Sequence of chain 2.J:
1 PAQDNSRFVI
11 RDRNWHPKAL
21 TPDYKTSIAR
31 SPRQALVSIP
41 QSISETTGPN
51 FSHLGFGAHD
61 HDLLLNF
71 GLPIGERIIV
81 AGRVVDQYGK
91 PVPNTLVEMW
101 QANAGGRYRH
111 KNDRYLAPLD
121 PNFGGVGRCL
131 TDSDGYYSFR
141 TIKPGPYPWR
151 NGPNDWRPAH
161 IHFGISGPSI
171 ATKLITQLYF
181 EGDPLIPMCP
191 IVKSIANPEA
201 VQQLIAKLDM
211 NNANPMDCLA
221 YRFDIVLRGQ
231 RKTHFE

The small molecule below binds the protein below.
Small molecule (SMILES): O=C(O)c1cc[n+]([O-])c(O)c1

Binding-site contacts:
Ligand atom O3 contacts residue FE1 of chain 2.Z at 2.5 Å.
Ligand atom C7 contacts residue TYR24 of chain 2.J at 3.7 Å (hydrophobic).
Ligand atom C3 contacts residue ARG157 of chain 2.J at 4.0 Å.
Ligand atom C2 contacts residue ARG157 of chain 2.J at 3.3 Å.
Ligand atom C2 contacts residue FE1 of chain 2.Z at 3.1 Å.
Ligand atom N1 contacts residue CYN1 of chain 2.Y at 3.2 Å.
Ligand atom C6 contacts residue CYN1 of chain 2.Y at 3.7 Å.
Ligand atom C7 contacts residue ILE191 of chain 2.J at 4.0 Å (hydrophobic).
Ligand atom O3 contacts residue HIS162 of chain 2.J at 3.3 Å.
Ligand atom C6 contacts residue TYR147 of chain 2.J at 3.4 Å (hydrophobic).
Ligand atom C6 contacts residue ARG157 of chain 2.J at 3.9 Å.
Ligand atom O1 contacts residue ARG133 of chain 2.I at 3.6 Å.
Ligand atom O2 contacts residue TRP149 of chain 2.J at 3.3 Å.
Ligand atom N1 contacts residue ARG157 of chain 2.J at 3.7 Å.
Ligand atom O4 contacts residue ARG157 of chain 2.J at 3.7 Å.
Ligand atom O4 contacts residue HIS160 of chain 2.J at 3.2 Å (h-bond).
Ligand atom C7 contacts residue PRO15 of chain 2.I at 3.6 Å (hydrophobic).
Ligand atom C2 contacts residue CYN1 of chain 2.Y at 3.2 Å.
Ligand atom C7 contacts residue ARG133 of chain 2.I at 3.9 Å.
Ligand atom O3 contacts residue ARG157 of chain 2.J at 2.7 Å (salt-bridge).
Ligand atom O4 contacts residue TYR108 of chain 2.J at 3.2 Å (h-bond).
Ligand atom O4 contacts residue TYR147 of chain 2.J at 3.8 Å.
Ligand atom C7 contacts residue TRP149 of chain 2.J at 3.7 Å (hydrophobic).
Ligand atom O4 contacts residue FE1 of chain 2.Z at 2.1 Å.
Ligand atom C4 contacts residue PRO15 of chain 2.I at 3.3 Å (hydrophobic).
Ligand atom O4 contacts residue CYN1 of chain 2.Y at 3.0 Å.
Ligand atom C5 contacts residue PRO15 of chain 2.I at 3.6 Å (hydrophobic).
Ligand atom C3 contacts residue CYN1 of chain 2.Y at 3.9 Å.
Ligand atom O3 contacts residue HIS160 of chain 2.J at 3.3 Å (h-bond).
Ligand atom C3 contacts residue PRO15 of chain 2.I at 3.6 Å (hydrophobic).
Ligand atom N1 contacts residue FE1 of chain 2.Z at 2.9 Å.
Ligand atom O1 contacts residue ILE191 of chain 2.J at 3.6 Å.
Ligand atom C3 contacts residue ILE191 of chain 2.J at 3.7 Å (hydrophobic).
Ligand atom O2 contacts residue ARG133 of chain 2.I at 3.8 Å.
Ligand atom C5 contacts residue TRP149 of chain 2.J at 4.0 Å (hydrophobic).
Ligand atom C4 contacts residue TRP149 of chain 2.J at 4.0 Å (hydrophobic).
Ligand atom O3 contacts residue CYN1 of chain 2.Y at 3.1 Å.
Ligand atom O1 contacts residue TYR24 of chain 2.J at 2.5 Å (h-bond).
Ligand atom C3 contacts residue GLY14 of chain 2.I at 4.0 Å.
Ligand atom O3 contacts residue GLN177 of chain 2.J at 3.6 Å.

Sequence of chain 2.I:
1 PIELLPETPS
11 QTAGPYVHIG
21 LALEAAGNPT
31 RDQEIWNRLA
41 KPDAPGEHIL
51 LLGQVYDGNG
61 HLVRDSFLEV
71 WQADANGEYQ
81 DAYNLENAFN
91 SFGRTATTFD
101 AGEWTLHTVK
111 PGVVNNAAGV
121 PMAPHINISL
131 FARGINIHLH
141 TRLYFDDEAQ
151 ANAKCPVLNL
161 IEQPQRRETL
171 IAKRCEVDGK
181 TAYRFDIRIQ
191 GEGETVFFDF